Binding-site contacts:
Ligand atom C8 contacts residue VAL244 of chain 1.C at 4.3 Å (hydrophobic).
Ligand atom C7 contacts residue TRP222 of chain 1.A at 3.7 Å (hydrophobic).
Ligand atom O6 contacts residue THR167 of chain 1.C at 3.4 Å.
Ligand atom O6 contacts residue TRP222 of chain 1.A at 3.0 Å.
Ligand atom C2 contacts residue SER219 of chain 1.A at 3.9 Å.
Ligand atom C8 contacts residue VAL242 of chain 1.C at 3.6 Å (hydrophobic).
Ligand atom O5 contacts residue TRP222 of chain 1.A at 4.3 Å.
Ligand atom N2 contacts residue TRP222 of chain 1.A at 4.2 Å.
Ligand atom O7 contacts residue PRO221 of chain 1.A at 3.0 Å.
Ligand atom C5 contacts residue TRP222 of chain 1.A at 3.4 Å (hydrophobic).
Ligand atom C5 contacts residue ASN165 of chain 1.C at 3.6 Å.
Ligand atom C3 contacts residue SER219 of chain 1.A at 4.2 Å.
Ligand atom O5 contacts residue TRP222 of chain 1.A at 3.9 Å.
Ligand atom C7 contacts residue PRO221 of chain 1.A at 4.0 Å (hydrophobic).
Ligand atom O7 contacts residue ASN165 of chain 1.C at 3.2 Å (h-bond).
Ligand atom N2 contacts residue SER219 of chain 1.A at 3.0 Å (h-bond).
Ligand atom N2 contacts residue ASN165 of chain 1.C at 3.0 Å (h-bond).
Ligand atom O7 contacts residue ARG220 of chain 1.A at 3.7 Å.
Ligand atom C3 contacts residue ASN165 of chain 1.C at 3.8 Å.
Ligand atom C1 contacts residue ASN165 of chain 1.C at 1.4 Å.
Ligand atom C6 contacts residue TRP222 of chain 1.A at 4.3 Å (hydrophobic).
Ligand atom O5 contacts residue ASN165 of chain 1.C at 2.3 Å (h-bond).
Ligand atom C8 contacts residue THR187 of chain 1.A at 4.4 Å.
Ligand atom C2 contacts residue ASN165 of chain 1.C at 2.5 Å.
Ligand atom O3 contacts residue TRP222 of chain 1.A at 3.4 Å.
Ligand atom C8 contacts residue THR167 of chain 1.C at 4.0 Å.
Ligand atom C8 contacts residue PRO221 of chain 1.A at 4.2 Å (hydrophobic).
Ligand atom C1 contacts residue SER219 of chain 1.A at 3.8 Å.
Ligand atom C8 contacts residue SER219 of chain 1.A at 3.6 Å.
Ligand atom O7 contacts residue TRP222 of chain 1.A at 2.7 Å (h-bond).
Ligand atom C7 contacts residue SER219 of chain 1.A at 3.6 Å.
Ligand atom C3 contacts residue TRP222 of chain 1.A at 4.3 Å (hydrophobic).
Ligand atom C4 contacts residue ASN165 of chain 1.C at 4.2 Å.
Ligand atom C6 contacts residue TRP222 of chain 1.A at 4.2 Å (hydrophobic).
Ligand atom C6 contacts residue THR167 of chain 1.C at 3.5 Å.
Ligand atom C3 contacts residue TRP222 of chain 1.A at 4.0 Å (hydrophobic).
Ligand atom C2 contacts residue TRP222 of chain 1.A at 3.8 Å (hydrophobic).
Ligand atom C1 contacts residue TRP222 of chain 1.A at 3.7 Å (hydrophobic).
Ligand atom C4 contacts residue TRP222 of chain 1.A at 3.8 Å (hydrophobic).
Ligand atom C7 contacts residue ASN165 of chain 1.C at 3.3 Å.

Sequence of chain 1.A:
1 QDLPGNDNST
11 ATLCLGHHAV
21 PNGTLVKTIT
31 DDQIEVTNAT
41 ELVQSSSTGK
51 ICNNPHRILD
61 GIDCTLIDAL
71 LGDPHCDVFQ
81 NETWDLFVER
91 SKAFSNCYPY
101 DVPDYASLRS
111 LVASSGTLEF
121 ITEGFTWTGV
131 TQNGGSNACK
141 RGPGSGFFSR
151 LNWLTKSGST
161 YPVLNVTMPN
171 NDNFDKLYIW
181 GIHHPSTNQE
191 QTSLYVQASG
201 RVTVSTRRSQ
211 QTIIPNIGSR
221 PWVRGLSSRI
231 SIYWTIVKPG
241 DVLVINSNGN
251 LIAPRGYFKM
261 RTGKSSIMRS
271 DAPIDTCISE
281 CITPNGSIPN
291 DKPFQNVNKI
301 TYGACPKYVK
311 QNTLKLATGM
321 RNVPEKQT

This protein binds this small molecule.
Small molecule (SMILES): CC(=O)N[C@H]1[C@H](O[C@H]2[C@H](O)[C@@H](NC(C)=O)CO[C@@H]2CO)O[C@H](CO)[C@@H](O[C@@H]2O[C@H](CO)[C@@H](O)[C@H](O)[C@@H]2O)[C@@H]1O

Sequence of chain 1.C:
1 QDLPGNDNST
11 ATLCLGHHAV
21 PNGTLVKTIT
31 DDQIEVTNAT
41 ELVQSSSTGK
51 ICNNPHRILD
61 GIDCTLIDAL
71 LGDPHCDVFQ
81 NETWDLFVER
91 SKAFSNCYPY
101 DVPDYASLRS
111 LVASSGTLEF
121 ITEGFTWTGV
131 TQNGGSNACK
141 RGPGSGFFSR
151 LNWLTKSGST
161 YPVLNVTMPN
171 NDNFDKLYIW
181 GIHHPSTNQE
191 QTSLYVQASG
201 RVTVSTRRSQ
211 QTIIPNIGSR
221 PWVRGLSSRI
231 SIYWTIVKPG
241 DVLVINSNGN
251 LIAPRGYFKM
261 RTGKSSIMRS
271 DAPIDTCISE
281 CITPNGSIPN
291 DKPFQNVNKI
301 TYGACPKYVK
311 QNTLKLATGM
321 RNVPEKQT